Sequence of chain 1.I:
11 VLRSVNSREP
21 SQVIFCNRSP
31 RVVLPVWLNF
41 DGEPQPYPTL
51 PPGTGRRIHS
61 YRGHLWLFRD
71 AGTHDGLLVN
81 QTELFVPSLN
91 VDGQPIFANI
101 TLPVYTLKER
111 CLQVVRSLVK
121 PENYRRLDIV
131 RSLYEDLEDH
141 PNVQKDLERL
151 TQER

Binding-site contacts:
Ligand atom O01 contacts residue TYR61 of chain 1.I at 3.5 Å.
Ligand atom C11 contacts residue TYR47 of chain 1.I at 3.6 Å (hydrophobic).
Ligand atom C26 contacts residue TRP37 of chain 1.I at 3.8 Å (hydrophobic).
Ligand atom C17 contacts residue TYR61 of chain 1.I at 3.6 Å (hydrophobic).
Ligand atom C02 contacts residue HIS64 of chain 1.I at 3.8 Å.
Ligand atom C08 contacts residue TYR47 of chain 1.I at 3.7 Å (hydrophobic).
Ligand atom O15 contacts residue TYR47 of chain 1.I at 2.8 Å (h-bond).
Ligand atom C04 contacts residue TYR47 of chain 1.I at 3.6 Å (hydrophobic).
Ligand atom C14 contacts residue ILE58 of chain 1.I at 3.6 Å (hydrophobic).
Ligand atom C21 contacts residue TRP37 of chain 1.I at 3.6 Å (hydrophobic).
Ligand atom C10 contacts residue PRO48 of chain 1.I at 3.8 Å (hydrophobic).
Ligand atom C05 contacts residue TYR47 of chain 1.I at 3.3 Å (hydrophobic).
Ligand atom C19 contacts residue TRP37 of chain 1.I at 3.9 Å (hydrophobic).
Ligand atom C10 contacts residue TYR47 of chain 1.I at 4.0 Å (hydrophobic).
Ligand atom C22 contacts residue TRP37 of chain 1.I at 3.9 Å (hydrophobic).
Ligand atom C22 contacts residue PHE40 of chain 1.I at 3.4 Å (hydrophobic).
Ligand atom N16 contacts residue TYR47 of chain 1.I at 3.5 Å (h-bond).
Ligand atom C02 contacts residue SER60 of chain 1.I at 3.9 Å.
Ligand atom C26 contacts residue TYR47 of chain 1.I at 3.1 Å (hydrophobic).
Ligand atom C03 contacts residue TRP66 of chain 1.I at 3.6 Å (hydrophobic).
Ligand atom CL2 contacts residue TYR47 of chain 1.I at 3.6 Å.
Ligand atom O01 contacts residue HIS64 of chain 1.I at 2.7 Å (h-bond).
Ligand atom N06 contacts residue HIS59 of chain 1.I at 3.0 Å (h-bond).
Ligand atom C04 contacts residue HIS59 of chain 1.I at 3.2 Å.
Ligand atom C05 contacts residue HIS59 of chain 1.I at 3.6 Å.
Ligand atom CL1 contacts residue PRO48 of chain 1.I at 3.4 Å.
Ligand atom C13 contacts residue TYR47 of chain 1.I at 3.4 Å (hydrophobic).
Ligand atom C03 contacts residue HIS59 of chain 1.I at 3.2 Å.
Ligand atom CL1 contacts residue PRO35 of chain 1.I at 3.9 Å.
Ligand atom C24 contacts residue TYR61 of chain 1.I at 3.7 Å (hydrophobic).
Ligand atom CL1 contacts residue ARG56 of chain 1.I at 3.6 Å.
Ligand atom C02 contacts residue TYR47 of chain 1.I at 3.7 Å (hydrophobic).
Ligand atom C03 contacts residue TYR47 of chain 1.I at 3.6 Å (hydrophobic).
Ligand atom O01 contacts residue SER60 of chain 1.I at 3.1 Å (h-bond).
Ligand atom C13 contacts residue ILE58 of chain 1.I at 3.6 Å (hydrophobic).
Ligand atom C14 contacts residue TYR47 of chain 1.I at 3.4 Å (hydrophobic).
Ligand atom C02 contacts residue TRP66 of chain 1.I at 3.8 Å (hydrophobic).
Ligand atom C23 contacts residue PHE40 of chain 1.I at 3.6 Å (hydrophobic).
Ligand atom O25 contacts residue TYR61 of chain 1.I at 3.5 Å.
Ligand atom C11 contacts residue ILE58 of chain 1.I at 3.8 Å (hydrophobic).

A small-molecule ligand and the protein it binds are described below.
Small molecule (SMILES): O=C(NCc1ccc(Cl)cc1)[C@@H]1C[C@@H](O)CN1C(=O)c1ccccc1Cl